Binding-site contacts:
Ligand atom C31 contacts residue ALA36 of chain 2.B at 3.5 Å (hydrophobic).
Ligand atom S1 contacts residue THR77 of chain 2.B at 3.1 Å (h-bond).
Ligand atom C6 contacts residue THR77 of chain 2.B at 3.7 Å.
Ligand atom C28 contacts residue SER16 of chain 2.B at 3.1 Å.
Ligand atom O3 contacts residue SER16 of chain 2.B at 2.9 Å (h-bond).
Ligand atom N1 contacts residue TYR33 of chain 2.B at 3.6 Å.
Ligand atom C30 contacts residue ALA36 of chain 2.B at 2.3 Å (hydrophobic).
Ligand atom C25 contacts residue LEU14 of chain 2.B at 3.6 Å (hydrophobic).
Ligand atom C18 contacts residue PHE72 of chain 2.B at 3.5 Å (hydrophobic).
Ligand atom C32 contacts residue LEU14 of chain 2.B at 3.1 Å (hydrophobic).
Ligand atom O11 contacts residue SER75 of chain 2.B at 3.4 Å (h-bond).
Ligand atom N31 contacts residue LEU99 of chain 2.B at 3.8 Å.
Ligand atom C19 contacts residue PHE72 of chain 2.B at 3.5 Å (hydrophobic).
Ligand atom C28 contacts residue LEU14 of chain 2.B at 3.7 Å (hydrophobic).
Ligand atom C25 contacts residue TRP110 of chain 1.B at 3.7 Å (hydrophobic).
Ligand atom O22 contacts residue THR35 of chain 2.B at 3.0 Å (h-bond).
Ligand atom C29 contacts residue ALA36 of chain 2.B at 3.0 Å (hydrophobic).
Ligand atom C29 contacts residue SER16 of chain 2.B at 3.8 Å.
Ligand atom C3 contacts residue SER16 of chain 2.B at 3.8 Å.
Ligand atom C6 contacts residue TRP97 of chain 2.B at 3.6 Å (hydrophobic).
Ligand atom C2 contacts residue TRP110 of chain 1.B at 3.6 Å (hydrophobic).
Ligand atom C3 contacts residue TYR33 of chain 2.B at 3.4 Å (hydrophobic).
Ligand atom C3 contacts residue ASN118 of chain 2.B at 3.7 Å.
Ligand atom O11 contacts residue SER73 of chain 2.B at 3.5 Å (h-bond).
Ligand atom O3 contacts residue ASN12 of chain 2.B at 3.1 Å (h-bond).
Ligand atom C9 contacts residue PHE72 of chain 2.B at 3.7 Å (hydrophobic).
Ligand atom C1 contacts residue LEU99 of chain 2.B at 3.8 Å (hydrophobic).
Ligand atom C28 contacts residue THR35 of chain 2.B at 3.5 Å.
Ligand atom N1 contacts residue ASN118 of chain 2.B at 3.0 Å (h-bond).
Ligand atom C7 contacts residue TRP70 of chain 2.B at 3.5 Å (hydrophobic).
Ligand atom O3 contacts residue ASN118 of chain 2.B at 3.7 Å.
Ligand atom C12 contacts residue TRP110 of chain 1.B at 3.7 Å (hydrophobic).
Ligand atom C23 contacts residue TRP110 of chain 1.B at 3.8 Å (hydrophobic).
Ligand atom O3 contacts residue TYR33 of chain 2.B at 2.8 Å (h-bond).
Ligand atom C4 contacts residue TRP110 of chain 1.B at 3.8 Å (hydrophobic).
Ligand atom S1 contacts residue TRP70 of chain 2.B at 3.6 Å.
Ligand atom C29 contacts residue THR35 of chain 2.B at 2.8 Å.
Ligand atom N1 contacts residue PHE79 of chain 2.B at 3.8 Å.
Ligand atom C26 contacts residue TRP110 of chain 1.B at 3.1 Å (hydrophobic).
Ligand atom C27 contacts residue TRP110 of chain 1.B at 3.6 Å (hydrophobic).

Sequence of chain 2.B:
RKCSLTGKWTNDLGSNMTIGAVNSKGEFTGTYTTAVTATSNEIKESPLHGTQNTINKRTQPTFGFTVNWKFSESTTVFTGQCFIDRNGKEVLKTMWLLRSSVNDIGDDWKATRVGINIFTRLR

Sequence of chain 1.B:
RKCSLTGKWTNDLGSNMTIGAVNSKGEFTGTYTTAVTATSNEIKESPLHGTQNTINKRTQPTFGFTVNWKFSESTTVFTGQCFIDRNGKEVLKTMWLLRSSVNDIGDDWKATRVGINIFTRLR

This protein binds this small molecule.
Small molecule (SMILES): O=C(CCCCCNC(=O)CCCC[C@@H]1SC[C@@H]2NC(=O)N[C@@H]21)NCCCCCC(=O)C12C3=C4C5=C1[Fe]45321678C2=C1C6C7=C28